A small-molecule ligand and the protein it binds are described below.
Small molecule (SMILES): C=CC1=C(C)[C@@H](CC2=N/C(=C\c3[nH]c(/C=C4\NC(=O)C(C)=C4C=C)c(C)c3CCC(=O)O)C(CCC(=O)O)=C2C)NC1=O

Binding-site contacts:
Ligand atom ND contacts residue LYS62 of chain 1.A at 3.5 Å.
Ligand atom OA contacts residue ALA146 of chain 1.B at 3.5 Å.
Ligand atom CMD contacts residue ASP54 of chain 1.B at 3.5 Å.
Ligand atom C1B contacts residue ASP54 of chain 1.B at 3.7 Å.
Ligand atom C1B contacts residue THR137 of chain 1.B at 3.6 Å.
Ligand atom CMD contacts residue SER57 of chain 1.B at 3.7 Å.
Ligand atom OD contacts residue CYS61 of chain 1.B at 3.3 Å (h-bond).
Ligand atom NB contacts residue ASP54 of chain 1.B at 3.0 Å (salt-bridge).
Ligand atom CMD contacts residue GLY58 of chain 1.B at 3.4 Å.
Ligand atom C4B contacts residue THR137 of chain 1.B at 3.3 Å.
Ligand atom C4D contacts residue CYS61 of chain 1.B at 3.3 Å (hydrophobic).
Ligand atom CMC contacts residue ARG129 of chain 1.B at 3.4 Å.
Ligand atom O1C contacts residue ARG129 of chain 1.B at 2.9 Å (salt-bridge).
Ligand atom CBD contacts residue CYS61 of chain 1.B at 2.9 Å (hydrophobic).
Ligand atom CBA contacts residue CYS50 of chain 1.B at 1.8 Å (hydrophobic).
Ligand atom O1B contacts residue GLN147 of chain 1.B at 2.8 Å (h-bond).
Ligand atom OA contacts residue GLN148 of chain 1.B at 2.9 Å (h-bond).
Ligand atom C3B contacts residue THR137 of chain 1.B at 3.7 Å.
Ligand atom CMA contacts residue GLN148 of chain 1.B at 3.3 Å.
Ligand atom CAD contacts residue TYR59 of chain 1.A at 3.3 Å (hydrophobic).
Ligand atom CBD contacts residue TYR59 of chain 1.A at 3.4 Å (hydrophobic).
Ligand atom C1A contacts residue PHE141 of chain 1.B at 3.7 Å (hydrophobic).
Ligand atom C3A contacts residue CYS50 of chain 1.B at 3.3 Å (hydrophobic).
Ligand atom C4C contacts residue ILE133 of chain 1.B at 3.6 Å (hydrophobic).
Ligand atom CMC contacts residue GLU62 of chain 1.B at 3.4 Å.
Ligand atom NB contacts residue THR137 of chain 1.B at 3.3 Å (h-bond).
Ligand atom C3D contacts residue CYS61 of chain 1.B at 2.7 Å (hydrophobic).
Ligand atom CAB contacts residue ALA136 of chain 1.B at 3.6 Å (hydrophobic).
Ligand atom OA contacts residue LYS149 of chain 1.B at 2.9 Å (salt-bridge).
Ligand atom CHC contacts residue ASP54 of chain 1.B at 3.6 Å.
Ligand atom C4C contacts residue ASP54 of chain 1.B at 3.6 Å.
Ligand atom NC contacts residue ASP54 of chain 1.B at 2.8 Å (salt-bridge).
Ligand atom NA contacts residue PHE141 of chain 1.B at 3.7 Å.
Ligand atom OA contacts residue GLN147 of chain 1.B at 3.7 Å.
Ligand atom NC contacts residue ILE133 of chain 1.B at 3.6 Å.
Ligand atom C2D contacts residue GLY58 of chain 1.B at 3.7 Å.
Ligand atom CAD contacts residue CYS61 of chain 1.B at 1.8 Å (hydrophobic).
Ligand atom CAA contacts residue CYS50 of chain 1.B at 2.7 Å (hydrophobic).
Ligand atom CBD contacts residue LYS62 of chain 1.A at 3.7 Å.
Ligand atom CHA contacts residue ASP54 of chain 1.B at 3.7 Å.

Sequence of chain 1.A:
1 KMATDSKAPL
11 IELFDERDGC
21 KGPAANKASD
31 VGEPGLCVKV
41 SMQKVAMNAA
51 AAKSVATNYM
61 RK

Sequence of chain 1.B:
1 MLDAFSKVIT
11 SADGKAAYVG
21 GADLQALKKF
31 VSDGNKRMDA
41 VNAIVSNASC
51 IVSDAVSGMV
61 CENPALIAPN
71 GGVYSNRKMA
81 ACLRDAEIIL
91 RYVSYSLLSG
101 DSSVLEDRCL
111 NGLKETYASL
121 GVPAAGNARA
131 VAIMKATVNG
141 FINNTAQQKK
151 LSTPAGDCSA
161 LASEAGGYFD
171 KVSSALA